Binding-site contacts:
Ligand atom C4 contacts residue ASN118 of chain 1.F at 4.3 Å.
Ligand atom C8 contacts residue ASN118 of chain 1.F at 3.8 Å.
Ligand atom O5 contacts residue GLN51 of chain 1.F at 3.5 Å.
Ligand atom C1 contacts residue GLN51 of chain 1.F at 4.2 Å.
Ligand atom O6 contacts residue GLN51 of chain 1.F at 4.3 Å.
Ligand atom O5 contacts residue ASN118 of chain 1.F at 2.4 Å (h-bond).
Ligand atom C2 contacts residue ASN118 of chain 1.F at 2.5 Å.
Ligand atom N2 contacts residue ASN118 of chain 1.F at 2.8 Å (h-bond).
Ligand atom C8 contacts residue GLN121 of chain 1.F at 3.4 Å.
Ligand atom O7 contacts residue ASN118 of chain 1.F at 3.5 Å (h-bond).
Ligand atom C7 contacts residue ASN118 of chain 1.F at 3.3 Å.
Ligand atom C5 contacts residue ASN118 of chain 1.F at 3.7 Å.
Ligand atom C1 contacts residue ASN118 of chain 1.F at 1.5 Å.
Ligand atom C6 contacts residue ASP55 of chain 1.F at 4.1 Å.
Ligand atom C6 contacts residue GLN51 of chain 1.F at 3.9 Å.
Ligand atom C3 contacts residue ASN118 of chain 1.F at 3.7 Å.
Ligand atom C5 contacts residue GLN51 of chain 1.F at 4.0 Å.
Ligand atom C8 contacts residue ASP122 of chain 1.F at 3.6 Å.
Ligand atom C8 contacts residue ASP55 of chain 1.F at 3.7 Å.

Sequence of chain 1.F:
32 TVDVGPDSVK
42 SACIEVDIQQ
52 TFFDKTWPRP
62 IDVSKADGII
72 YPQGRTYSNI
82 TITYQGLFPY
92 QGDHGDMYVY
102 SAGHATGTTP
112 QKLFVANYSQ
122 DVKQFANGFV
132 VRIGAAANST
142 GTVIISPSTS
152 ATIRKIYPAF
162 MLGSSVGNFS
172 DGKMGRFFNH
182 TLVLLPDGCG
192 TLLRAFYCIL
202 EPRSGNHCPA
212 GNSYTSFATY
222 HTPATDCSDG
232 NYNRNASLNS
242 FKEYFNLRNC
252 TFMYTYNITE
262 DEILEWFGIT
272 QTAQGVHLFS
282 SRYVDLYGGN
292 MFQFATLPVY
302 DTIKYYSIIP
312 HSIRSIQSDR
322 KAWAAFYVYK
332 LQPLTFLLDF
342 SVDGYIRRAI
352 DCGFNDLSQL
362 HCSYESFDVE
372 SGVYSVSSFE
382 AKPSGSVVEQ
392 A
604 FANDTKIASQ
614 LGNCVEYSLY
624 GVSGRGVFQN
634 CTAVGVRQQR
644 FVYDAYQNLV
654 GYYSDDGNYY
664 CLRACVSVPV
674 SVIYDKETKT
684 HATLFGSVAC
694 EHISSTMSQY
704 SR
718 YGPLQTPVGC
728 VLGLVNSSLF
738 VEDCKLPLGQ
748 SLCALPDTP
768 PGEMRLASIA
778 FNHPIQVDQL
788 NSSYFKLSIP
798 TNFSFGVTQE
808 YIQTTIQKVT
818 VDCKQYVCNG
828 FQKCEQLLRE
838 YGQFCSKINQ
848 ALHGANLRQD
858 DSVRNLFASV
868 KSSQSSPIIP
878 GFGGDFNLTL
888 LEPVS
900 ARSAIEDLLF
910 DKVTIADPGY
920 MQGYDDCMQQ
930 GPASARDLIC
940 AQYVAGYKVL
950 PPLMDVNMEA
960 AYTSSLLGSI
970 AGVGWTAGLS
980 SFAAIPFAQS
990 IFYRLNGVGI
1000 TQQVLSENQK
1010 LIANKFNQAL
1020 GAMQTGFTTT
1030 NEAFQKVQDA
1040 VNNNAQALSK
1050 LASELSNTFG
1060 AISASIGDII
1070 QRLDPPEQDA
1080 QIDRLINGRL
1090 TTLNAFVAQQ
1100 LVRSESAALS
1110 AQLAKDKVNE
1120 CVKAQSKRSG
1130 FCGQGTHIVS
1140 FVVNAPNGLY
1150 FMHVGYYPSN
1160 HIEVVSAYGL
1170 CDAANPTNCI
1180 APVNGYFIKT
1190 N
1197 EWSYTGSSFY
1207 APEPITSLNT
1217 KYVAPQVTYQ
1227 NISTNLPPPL

This small molecule binds to this protein.
Small molecule (SMILES): CC(=O)N[C@H]1[C@H](O[C@H]2[C@H](O)[C@@H](NC(C)=O)CO[C@@H]2CO)O[C@H](CO)[C@@H](O[C@@H]2O[C@H](CO)[C@@H](O)[C@H](O)[C@@H]2O)[C@@H]1O